Binding-site contacts:
Ligand atom O contacts residue TYR251 of chain 1.L at 3.7 Å.
Ligand atom C contacts residue ASN321 of chain 1.L at 3.9 Å.
Ligand atom N contacts residue CYS351 of chain 1.L at 3.8 Å.
Ligand atom O contacts residue TYR347 of chain 1.L at 4.0 Å.
Ligand atom NE2 contacts residue TYR251 of chain 1.L at 3.5 Å.
Ligand atom OXT contacts residue TYR251 of chain 1.L at 4.1 Å.
Ligand atom CB contacts residue TYR251 of chain 1.L at 4.3 Å (hydrophobic).
Ligand atom O contacts residue ASN268 of chain 1.L at 2.7 Å (h-bond).
Ligand atom CB contacts residue SER219 of chain 1.L at 3.1 Å.
Ligand atom CD contacts residue VAL417 of chain 1.L at 3.3 Å (hydrophobic).
Ligand atom CG contacts residue VAL417 of chain 1.L at 3.6 Å (hydrophobic).
Ligand atom OE1 contacts residue GLN218 of chain 1.L at 3.8 Å.
Ligand atom N contacts residue ASN321 of chain 1.L at 3.9 Å.
Ligand atom NE2 contacts residue SER219 of chain 1.L at 3.5 Å (h-bond).
Ligand atom CB contacts residue TYR347 of chain 1.L at 4.3 Å (hydrophobic).
Ligand atom CA contacts residue ASN321 of chain 1.L at 4.4 Å.
Ligand atom CD contacts residue ALA416 of chain 1.L at 4.3 Å (hydrophobic).
Ligand atom C contacts residue ASN268 of chain 1.L at 3.9 Å.
Ligand atom C contacts residue TYR347 of chain 1.L at 4.3 Å (hydrophobic).
Ligand atom OXT contacts residue GLU314 of chain 1.L at 4.0 Å.
Ligand atom CD contacts residue TYR251 of chain 1.L at 4.2 Å (hydrophobic).
Ligand atom CD contacts residue SER219 of chain 1.L at 2.9 Å.
Ligand atom CB contacts residue GLN218 of chain 1.L at 4.0 Å.
Ligand atom N contacts residue GLU314 of chain 1.L at 3.4 Å (salt-bridge).
Ligand atom C contacts residue TYR251 of chain 1.L at 4.0 Å (hydrophobic).
Ligand atom CG contacts residue TYR251 of chain 1.L at 3.8 Å (hydrophobic).
Ligand atom CG contacts residue SER219 of chain 1.L at 3.5 Å.
Ligand atom OE1 contacts residue ALA416 of chain 1.L at 3.3 Å.
Ligand atom OE1 contacts residue SER219 of chain 1.L at 2.5 Å (h-bond).
Ligand atom CA contacts residue GLU314 of chain 1.L at 3.5 Å.
Ligand atom OXT contacts residue ASN321 of chain 1.L at 4.3 Å.
Ligand atom OE1 contacts residue VAL417 of chain 1.L at 2.9 Å (h-bond).
Ligand atom CA contacts residue TYR347 of chain 1.L at 3.7 Å (hydrophobic).
Ligand atom O contacts residue ASN321 of chain 1.L at 3.5 Å (h-bond).
Ligand atom C contacts residue GLU314 of chain 1.L at 3.8 Å.
Ligand atom NE2 contacts residue VAL417 of chain 1.L at 3.3 Å.
Ligand atom N contacts residue ASN268 of chain 1.L at 4.2 Å.
Ligand atom N contacts residue TYR347 of chain 1.L at 2.3 Å (h-bond).
Ligand atom N contacts residue GLN218 of chain 1.L at 4.2 Å.
Ligand atom CA contacts residue GLN218 of chain 1.L at 4.4 Å.

The small molecule below binds the protein below.
Small molecule (SMILES): NC(=O)CC[C@H](N)C(=O)O

Sequence of chain 1.L:
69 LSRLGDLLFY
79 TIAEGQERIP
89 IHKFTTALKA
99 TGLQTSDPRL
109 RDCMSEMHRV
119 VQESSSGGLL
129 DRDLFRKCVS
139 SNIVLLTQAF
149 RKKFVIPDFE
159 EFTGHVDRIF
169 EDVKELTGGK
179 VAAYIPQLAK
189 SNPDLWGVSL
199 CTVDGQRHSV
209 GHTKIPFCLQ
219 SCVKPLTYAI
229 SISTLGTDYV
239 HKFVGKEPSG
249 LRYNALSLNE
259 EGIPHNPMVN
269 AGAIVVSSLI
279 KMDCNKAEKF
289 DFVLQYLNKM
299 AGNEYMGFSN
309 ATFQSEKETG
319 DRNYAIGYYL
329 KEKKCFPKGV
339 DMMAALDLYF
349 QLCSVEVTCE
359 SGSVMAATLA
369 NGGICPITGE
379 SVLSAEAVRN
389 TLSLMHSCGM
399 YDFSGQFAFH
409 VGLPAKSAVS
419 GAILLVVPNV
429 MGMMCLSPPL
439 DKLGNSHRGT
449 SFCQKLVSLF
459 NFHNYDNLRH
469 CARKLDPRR